Binding-site contacts:
Ligand atom C7 contacts residue ASN100 of chain 1.H at 4.1 Å.
Ligand atom O5 contacts residue SER102 of chain 1.H at 3.8 Å.
Ligand atom C1 contacts residue SER102 of chain 1.H at 3.8 Å.
Ligand atom C5 contacts residue ASN100 of chain 1.H at 3.6 Å.
Ligand atom C4 contacts residue ASN100 of chain 1.H at 4.2 Å.
Ligand atom O5 contacts residue ASN100 of chain 1.H at 2.3 Å (h-bond).
Ligand atom C1 contacts residue ASN100 of chain 1.H at 1.4 Å.
Ligand atom C5 contacts residue SER102 of chain 1.H at 4.1 Å.
Ligand atom O5 contacts residue TRP103 of chain 1.H at 4.2 Å.
Ligand atom C3 contacts residue ASN100 of chain 1.H at 3.9 Å.
Ligand atom C8 contacts residue ASN100 of chain 1.H at 4.2 Å.
Ligand atom N2 contacts residue ASN100 of chain 1.H at 3.1 Å.
Ligand atom C2 contacts residue ASN100 of chain 1.H at 2.6 Å.

Sequence of chain 1.H:
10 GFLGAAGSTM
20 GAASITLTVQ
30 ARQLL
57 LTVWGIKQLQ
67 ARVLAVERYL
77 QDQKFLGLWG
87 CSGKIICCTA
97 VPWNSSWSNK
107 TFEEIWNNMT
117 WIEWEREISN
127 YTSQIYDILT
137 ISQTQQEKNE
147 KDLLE

The small molecule below binds the protein below.
Small molecule (SMILES): CC(=O)N[C@@H]1[C@@H](O)[C@H](O)[C@@H](CO)O[C@H]1O